Sequence of chain 1.C:
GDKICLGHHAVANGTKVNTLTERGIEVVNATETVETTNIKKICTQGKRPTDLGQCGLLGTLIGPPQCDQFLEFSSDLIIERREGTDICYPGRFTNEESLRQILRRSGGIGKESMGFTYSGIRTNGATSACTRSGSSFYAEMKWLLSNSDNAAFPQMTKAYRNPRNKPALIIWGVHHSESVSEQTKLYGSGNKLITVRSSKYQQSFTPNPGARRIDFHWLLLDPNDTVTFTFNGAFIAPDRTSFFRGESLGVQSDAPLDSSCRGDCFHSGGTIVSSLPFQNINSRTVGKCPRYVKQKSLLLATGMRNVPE

Binding-site contacts:
Ligand atom O9 contacts residue GLU185 of chain 1.C at 2.6 Å (salt-bridge).
Ligand atom O8 contacts residue TYR92 of chain 1.C at 2.7 Å (h-bond).
Ligand atom C8 contacts residue GLU185 of chain 1.C at 4.0 Å.
Ligand atom C7 contacts residue TRP146 of chain 1.C at 4.0 Å (hydrophobic).
Ligand atom C11 contacts residue LEU189 of chain 1.C at 3.3 Å (hydrophobic).
Ligand atom O10 contacts residue TRP146 of chain 1.C at 4.0 Å.
Ligand atom O4 contacts residue ALA129 of chain 1.C at 3.8 Å.
Ligand atom C1 contacts residue THR130 of chain 1.C at 3.9 Å.
Ligand atom C6 contacts residue ARG215 of chain 1.C at 4.1 Å.
Ligand atom N5 contacts residue ALA129 of chain 1.C at 2.8 Å (h-bond).
Ligand atom O10 contacts residue ALA129 of chain 1.C at 3.4 Å (h-bond).
Ligand atom O9 contacts residue ARG215 of chain 1.C at 3.1 Å (salt-bridge).
Ligand atom C8 contacts residue ARG215 of chain 1.C at 3.5 Å.
Ligand atom C11 contacts residue LEU148 of chain 1.C at 4.1 Å (hydrophobic).
Ligand atom O7 contacts residue LEU189 of chain 1.C at 3.9 Å.
Ligand atom O8 contacts residue TRP146 of chain 1.C at 3.8 Å.
Ligand atom O8 contacts residue ARG215 of chain 1.C at 3.5 Å (salt-bridge).
Ligand atom C8 contacts residue TRP146 of chain 1.C at 4.2 Å (hydrophobic).
Ligand atom O7 contacts residue GLU185 of chain 1.C at 3.5 Å (salt-bridge).
Ligand atom C9 contacts residue LEU189 of chain 1.C at 4.1 Å (hydrophobic).
Ligand atom C8 contacts residue TYR92 of chain 1.C at 3.6 Å (hydrophobic).
Ligand atom C1 contacts residue SER131 of chain 1.C at 3.8 Å.
Ligand atom C9 contacts residue TYR92 of chain 1.C at 3.4 Å (hydrophobic).
Ligand atom C9 contacts residue GLU185 of chain 1.C at 3.2 Å.
Ligand atom O1B contacts residue SER131 of chain 1.C at 4.1 Å.
Ligand atom O9 contacts residue GLU181 of chain 1.C at 4.0 Å.
Ligand atom O1B contacts residue THR130 of chain 1.C at 3.3 Å (h-bond).
Ligand atom O9 contacts residue HIS178 of chain 1.C at 3.6 Å.
Ligand atom C10 contacts residue ALA129 of chain 1.C at 3.6 Å (hydrophobic).
Ligand atom O1A contacts residue SER131 of chain 1.C at 2.8 Å (h-bond).
Ligand atom C10 contacts residue TRP146 of chain 1.C at 4.3 Å (hydrophobic).
Ligand atom O10 contacts residue GLY128 of chain 1.C at 3.8 Å.
Ligand atom C9 contacts residue HIS178 of chain 1.C at 3.4 Å.
Ligand atom O1A contacts residue THR130 of chain 1.C at 3.8 Å.
Ligand atom O9 contacts residue TYR92 of chain 1.C at 3.4 Å (h-bond).
Ligand atom C9 contacts residue ARG215 of chain 1.C at 3.9 Å.
Ligand atom C4 contacts residue ALA129 of chain 1.C at 3.6 Å (hydrophobic).
Ligand atom O10 contacts residue LEU148 of chain 1.C at 4.0 Å.
Ligand atom C9 contacts residue TRP146 of chain 1.C at 4.1 Å (hydrophobic).
Ligand atom C5 contacts residue ALA129 of chain 1.C at 3.7 Å (hydrophobic).

The small molecule below binds the protein below.
Small molecule (SMILES): CC(=O)N[C@H]1CO[C@H](CO[C@]2(C(=O)O)C[C@H](O)[C@@H](NC(C)=O)[C@H]([C@H](O)[C@H](O)CO)O2)[C@@H](O)C1